This protein binds this small molecule.
Small molecule (SMILES): CC(=O)N[C@H]1[C@H](O[C@H]2[C@H](O)[C@@H](NC(C)=O)CO[C@@H]2CO)O[C@H](CO)[C@@H](O[C@@H]2O[C@H](CO[C@H]3O[C@H](CO[C@H]4O[C@H](CO)[C@@H](O)[C@H](O)[C@@H]4O)[C@@H](O)[C@H](O)[C@@H]3O)[C@@H](O)[C@H](O[C@H]3O[C@H](CO)[C@@H](O)[C@H](O)[C@@H]3O[C@H]3O[C@H](CO)[C@@H](O)[C@H](O)[C@@H]3O)[C@@H]2O)[C@@H]1O

Binding-site contacts:
Ligand atom O7 contacts residue ASN342 of chain 1.A at 4.3 Å.
Ligand atom C5 contacts residue ASN342 of chain 1.A at 3.5 Å.
Ligand atom C1 contacts residue SER281 of chain 1.A at 4.0 Å.
Ligand atom O2 contacts residue ALA69 of chain 1.A at 4.4 Å.
Ligand atom C5 contacts residue SER281 of chain 1.A at 4.4 Å.
Ligand atom N2 contacts residue ASN282 of chain 1.A at 3.3 Å (h-bond).
Ligand atom C3 contacts residue ASN282 of chain 1.A at 4.1 Å.
Ligand atom O4 contacts residue TYR71 of chain 1.A at 2.6 Å (h-bond).
Ligand atom O7 contacts residue ASN282 of chain 1.A at 4.4 Å.
Ligand atom N2 contacts residue ASN342 of chain 1.A at 3.2 Å.
Ligand atom N2 contacts residue SER281 of chain 1.A at 4.2 Å.
Ligand atom O3 contacts residue TYR71 of chain 1.A at 3.2 Å.
Ligand atom C7 contacts residue GLU456 of chain 1.A at 4.3 Å.
Ligand atom O3 contacts residue SER281 of chain 1.A at 4.1 Å.
Ligand atom C3 contacts residue ASN342 of chain 1.A at 3.8 Å.
Ligand atom C2 contacts residue ASN342 of chain 1.A at 2.6 Å.
Ligand atom C4 contacts residue ASN342 of chain 1.A at 4.2 Å.
Ligand atom O3 contacts residue ALA69 of chain 1.A at 3.5 Å (h-bond).
Ligand atom C2 contacts residue ASN282 of chain 1.A at 4.1 Å.
Ligand atom O4 contacts residue SER281 of chain 1.A at 3.0 Å (h-bond).
Ligand atom O5 contacts residue ASN342 of chain 1.A at 2.2 Å (h-bond).
Ligand atom C2 contacts residue SER281 of chain 1.A at 3.9 Å.
Ligand atom O3 contacts residue LYS70 of chain 1.A at 3.5 Å (salt-bridge).
Ligand atom O7 contacts residue PHE460 of chain 1.A at 4.3 Å.
Ligand atom C6 contacts residue ARG422 of chain 1.A at 4.3 Å.
Ligand atom C3 contacts residue SER281 of chain 1.A at 3.7 Å.
Ligand atom C4 contacts residue SER281 of chain 1.A at 4.0 Å.
Ligand atom O6 contacts residue LYS70 of chain 1.A at 3.1 Å.
Ligand atom C7 contacts residue ASN282 of chain 1.A at 4.3 Å.
Ligand atom C8 contacts residue ASN342 of chain 1.A at 3.4 Å.
Ligand atom C6 contacts residue LYS70 of chain 1.A at 4.3 Å.
Ligand atom C4 contacts residue TYR71 of chain 1.A at 3.8 Å (hydrophobic).
Ligand atom C1 contacts residue ASN282 of chain 1.A at 4.2 Å.
Ligand atom C8 contacts residue GLU456 of chain 1.A at 3.0 Å.
Ligand atom O7 contacts residue ASN265 of chain 1.A at 3.2 Å (h-bond).
Ligand atom C7 contacts residue ASN342 of chain 1.A at 3.5 Å.
Ligand atom C7 contacts residue ASN265 of chain 1.A at 4.4 Å.
Ligand atom C3 contacts residue TYR71 of chain 1.A at 4.0 Å (hydrophobic).
Ligand atom C1 contacts residue ASN342 of chain 1.A at 1.4 Å.
Ligand atom O5 contacts residue SER281 of chain 1.A at 4.2 Å.

Sequence of chain 1.A:
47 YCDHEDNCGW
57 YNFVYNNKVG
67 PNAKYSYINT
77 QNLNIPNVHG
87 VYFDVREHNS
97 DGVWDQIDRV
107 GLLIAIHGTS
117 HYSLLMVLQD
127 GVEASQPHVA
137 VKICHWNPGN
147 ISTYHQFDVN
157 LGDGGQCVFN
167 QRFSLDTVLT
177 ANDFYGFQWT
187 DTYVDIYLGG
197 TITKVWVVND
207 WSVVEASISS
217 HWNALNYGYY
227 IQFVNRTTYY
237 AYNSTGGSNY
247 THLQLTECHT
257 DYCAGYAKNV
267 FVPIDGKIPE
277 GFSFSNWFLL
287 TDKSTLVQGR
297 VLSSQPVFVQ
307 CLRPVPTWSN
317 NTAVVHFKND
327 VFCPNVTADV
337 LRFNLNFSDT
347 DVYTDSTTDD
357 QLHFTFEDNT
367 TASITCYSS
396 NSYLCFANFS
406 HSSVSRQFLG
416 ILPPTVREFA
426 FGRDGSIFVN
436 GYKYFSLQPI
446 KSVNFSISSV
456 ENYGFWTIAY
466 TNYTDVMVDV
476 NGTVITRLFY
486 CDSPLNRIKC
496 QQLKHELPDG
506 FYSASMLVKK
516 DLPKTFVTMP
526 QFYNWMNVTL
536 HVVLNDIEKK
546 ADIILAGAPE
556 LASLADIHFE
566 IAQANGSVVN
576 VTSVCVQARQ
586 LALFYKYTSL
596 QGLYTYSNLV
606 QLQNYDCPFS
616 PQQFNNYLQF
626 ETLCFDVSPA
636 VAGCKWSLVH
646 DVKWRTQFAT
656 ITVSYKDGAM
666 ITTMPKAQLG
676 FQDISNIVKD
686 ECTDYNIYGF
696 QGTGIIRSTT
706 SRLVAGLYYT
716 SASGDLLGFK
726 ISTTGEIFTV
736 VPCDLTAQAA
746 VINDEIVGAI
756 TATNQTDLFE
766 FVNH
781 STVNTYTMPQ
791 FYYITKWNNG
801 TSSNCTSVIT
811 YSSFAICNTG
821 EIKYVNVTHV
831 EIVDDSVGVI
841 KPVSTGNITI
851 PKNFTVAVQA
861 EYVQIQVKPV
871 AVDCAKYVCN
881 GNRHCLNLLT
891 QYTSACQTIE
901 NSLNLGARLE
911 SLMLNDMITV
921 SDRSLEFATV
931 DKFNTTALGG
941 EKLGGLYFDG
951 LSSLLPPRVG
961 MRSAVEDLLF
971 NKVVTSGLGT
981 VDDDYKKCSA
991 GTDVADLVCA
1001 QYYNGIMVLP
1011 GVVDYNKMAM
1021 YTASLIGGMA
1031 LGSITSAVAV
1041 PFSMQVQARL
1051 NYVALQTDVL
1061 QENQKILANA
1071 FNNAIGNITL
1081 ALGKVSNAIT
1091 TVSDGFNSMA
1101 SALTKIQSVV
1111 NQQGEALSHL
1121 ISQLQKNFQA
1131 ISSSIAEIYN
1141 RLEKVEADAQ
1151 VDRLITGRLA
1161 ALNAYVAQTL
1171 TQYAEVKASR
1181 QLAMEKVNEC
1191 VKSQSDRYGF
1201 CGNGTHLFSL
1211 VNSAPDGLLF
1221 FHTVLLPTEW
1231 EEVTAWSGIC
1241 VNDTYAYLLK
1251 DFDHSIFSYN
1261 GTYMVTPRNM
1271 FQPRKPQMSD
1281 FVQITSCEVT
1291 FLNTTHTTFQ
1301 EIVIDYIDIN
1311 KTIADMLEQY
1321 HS